This protein binds this small molecule.
Small molecule (SMILES): CC(=O)N1c2ccc(-c3cc[nH]n3)cc2[C@H](Nc2ccccc2Cl)C[C@@H]1C

Binding-site contacts:
Ligand atom C15 contacts residue VAL41 of chain 1.B at 4.2 Å (hydrophobic).
Ligand atom C2 contacts residue EPE1 of chain 1.G at 3.7 Å.
Ligand atom C13 contacts residue LEU48 of chain 1.B at 3.5 Å (hydrophobic).
Ligand atom C07 contacts residue ILE100 of chain 1.B at 3.8 Å (hydrophobic).
Ligand atom N4 contacts residue TRP35 of chain 1.B at 3.6 Å.
Ligand atom N3 contacts residue LEU46 of chain 1.B at 3.5 Å.
Ligand atom C24 contacts residue TRP35 of chain 1.B at 3.8 Å (hydrophobic).
Ligand atom C16 contacts residue PRO36 of chain 1.B at 4.1 Å (hydrophobic).
Ligand atom C13 contacts residue TYR51 of chain 1.B at 4.0 Å (hydrophobic).
Ligand atom C13 contacts residue TYR93 of chain 1.B at 4.0 Å (hydrophobic).
Ligand atom C21 contacts residue PRO36 of chain 1.B at 3.6 Å (hydrophobic).
Ligand atom C23 contacts residue PRO36 of chain 1.B at 4.1 Å (hydrophobic).
Ligand atom C15 contacts residue ASN94 of chain 1.B at 4.0 Å.
Ligand atom C20 contacts residue LEU46 of chain 1.B at 4.0 Å (hydrophobic).
Ligand atom C16 contacts residue ILE100 of chain 1.B at 3.7 Å (hydrophobic).
Ligand atom O17 contacts residue CYS90 of chain 1.B at 4.1 Å.
Ligand atom C1 contacts residue TRP35 of chain 1.B at 3.9 Å (hydrophobic).
Ligand atom C21 contacts residue VAL41 of chain 1.B at 3.9 Å (hydrophobic).
Ligand atom C24 contacts residue LEU46 of chain 1.B at 3.9 Å (hydrophobic).
Ligand atom C22 contacts residue LEU46 of chain 1.B at 3.9 Å (hydrophobic).
Ligand atom C18 contacts residue LEU46 of chain 1.B at 4.0 Å (hydrophobic).
Ligand atom C1 contacts residue PRO36 of chain 1.B at 4.2 Å (hydrophobic).
Ligand atom C15 contacts residue ILE100 of chain 1.B at 3.9 Å (hydrophobic).
Ligand atom N3 contacts residue TRP35 of chain 1.B at 3.7 Å.
Ligand atom C22 contacts residue PRO36 of chain 1.B at 3.4 Å (hydrophobic).
Ligand atom C21 contacts residue LEU46 of chain 1.B at 3.9 Å (hydrophobic).
Ligand atom O17 contacts residue ASN94 of chain 1.B at 3.2 Å (h-bond).
Ligand atom C06 contacts residue ILE100 of chain 1.B at 4.1 Å (hydrophobic).
Ligand atom C16 contacts residue PHE37 of chain 1.B at 3.6 Å (hydrophobic).
Ligand atom C06 contacts residue TRP35 of chain 1.B at 4.0 Å (hydrophobic).
Ligand atom C11 contacts residue ASN94 of chain 1.B at 3.6 Å.
Ligand atom C06 contacts residue MET103 of chain 1.B at 4.0 Å (hydrophobic).
Ligand atom C23 contacts residue LEU46 of chain 1.B at 3.9 Å (hydrophobic).
Ligand atom C1 contacts residue GLN39 of chain 1.B at 4.1 Å.
Ligand atom N4 contacts residue EPE1 of chain 1.G at 3.6 Å.
Ligand atom C13 contacts residue ASN94 of chain 1.B at 3.8 Å.
Ligand atom C03 contacts residue TRP35 of chain 1.B at 4.1 Å (hydrophobic).
Ligand atom C12 contacts residue ASN94 of chain 1.B at 3.4 Å.
Ligand atom C19 contacts residue LEU46 of chain 1.B at 4.0 Å (hydrophobic).
Ligand atom C2 contacts residue TRP35 of chain 1.B at 3.8 Å (hydrophobic).

Sequence of chain 1.B:
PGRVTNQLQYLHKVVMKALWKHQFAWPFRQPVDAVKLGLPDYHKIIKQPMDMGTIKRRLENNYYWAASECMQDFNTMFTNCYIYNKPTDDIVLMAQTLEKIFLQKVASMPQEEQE